Sequence of chain 1.C:
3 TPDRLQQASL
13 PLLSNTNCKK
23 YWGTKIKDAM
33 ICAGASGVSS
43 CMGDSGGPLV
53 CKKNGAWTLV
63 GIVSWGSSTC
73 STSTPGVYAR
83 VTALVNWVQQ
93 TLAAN

Sequence of chain 1.B:
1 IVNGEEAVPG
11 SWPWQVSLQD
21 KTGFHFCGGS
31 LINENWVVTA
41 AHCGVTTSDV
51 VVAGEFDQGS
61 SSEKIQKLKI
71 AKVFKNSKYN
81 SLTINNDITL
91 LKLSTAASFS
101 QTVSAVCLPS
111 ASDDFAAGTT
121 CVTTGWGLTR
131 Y

The small molecule below binds the protein below.
Small molecule (SMILES): CC(=O)N[C@H](Cc1ccc(Cl)cc1)[B-](O)(O)O

Binding-site contacts:
Ligand atom C8 contacts residue SER47 of chain 1.C at 2.5 Å.
Ligand atom C7 contacts residue HIS42 of chain 1.B at 4.1 Å.
Ligand atom C8 contacts residue HIS42 of chain 1.B at 2.9 Å.
Ligand atom C7 contacts residue CYS43 of chain 1.C at 3.8 Å (hydrophobic).
Ligand atom C4 contacts residue TRP67 of chain 1.C at 3.7 Å (hydrophobic).
Ligand atom C7 contacts residue SER47 of chain 1.C at 2.6 Å.
Ligand atom O contacts residue TRP67 of chain 1.C at 3.9 Å.
Ligand atom C5 contacts residue GLY68 of chain 1.C at 4.0 Å.
Ligand atom C3 contacts residue SER69 of chain 1.C at 3.7 Å.
Ligand atom C7 contacts residue MET44 of chain 1.C at 4.1 Å (hydrophobic).
Ligand atom C5 contacts residue CYS43 of chain 1.C at 4.2 Å (hydrophobic).
Ligand atom C1 contacts residue CYS43 of chain 1.C at 3.9 Å (hydrophobic).
Ligand atom O contacts residue HIS42 of chain 1.B at 3.5 Å (h-bond).
Ligand atom O1B contacts residue SER47 of chain 1.C at 2.2 Å (h-bond).
Ligand atom O contacts residue SER66 of chain 1.C at 3.3 Å (h-bond).
Ligand atom C1 contacts residue SER47 of chain 1.C at 3.9 Å.
Ligand atom C3 contacts residue GLY68 of chain 1.C at 3.8 Å.
Ligand atom C6 contacts residue TRP67 of chain 1.C at 4.0 Å (hydrophobic).
Ligand atom C2 contacts residue MET44 of chain 1.C at 4.1 Å (hydrophobic).
Ligand atom N contacts residue HIS42 of chain 1.B at 3.4 Å (h-bond).
Ligand atom C6 contacts residue CYS43 of chain 1.C at 4.0 Å (hydrophobic).
Ligand atom C4 contacts residue SER42 of chain 1.C at 3.8 Å.
Ligand atom N contacts residue SER47 of chain 1.C at 3.7 Å.
Ligand atom C5 contacts residue TRP67 of chain 1.C at 3.7 Å (hydrophobic).
Ligand atom C2 contacts residue CYS43 of chain 1.C at 4.2 Å (hydrophobic).
Ligand atom C8 contacts residue SER66 of chain 1.C at 3.5 Å.
Ligand atom CL4 contacts residue SER42 of chain 1.C at 3.5 Å.
Ligand atom C5 contacts residue VAL65 of chain 1.C at 4.1 Å (hydrophobic).
Ligand atom C5 contacts residue SER42 of chain 1.C at 3.9 Å.
Ligand atom CL4 contacts residue TRP67 of chain 1.C at 4.0 Å.
Ligand atom CL4 contacts residue GLY68 of chain 1.C at 3.4 Å.
Ligand atom C6 contacts residue VAL65 of chain 1.C at 3.6 Å (hydrophobic).
Ligand atom CL4 contacts residue SER41 of chain 1.C at 3.7 Å.
Ligand atom CL4 contacts residue SER69 of chain 1.C at 3.5 Å.
Ligand atom B contacts residue SER66 of chain 1.C at 3.8 Å.
Ligand atom O1B contacts residue HIS42 of chain 1.B at 2.5 Å (h-bond).
Ligand atom B contacts residue SER47 of chain 1.C at 1.5 Å.
Ligand atom C4 contacts residue GLY68 of chain 1.C at 3.6 Å.
Ligand atom C contacts residue HIS42 of chain 1.B at 3.5 Å.
Ligand atom B contacts residue HIS42 of chain 1.B at 1.7 Å.